A protein and the small-molecule ligand that binds it are described below.
Small molecule (SMILES): [H]/N=C(/N)c1cc2c(NC)ccc(OC(C)C)c2s1

Binding-site contacts:
Ligand atom C17 contacts residue ASN47 of chain 1.A at 3.8 Å.
Ligand atom N15 contacts residue LEU48 of chain 1.A at 3.3 Å.
Ligand atom N15 contacts residue GLU19 of chain 1.A at 2.8 Å (salt-bridge).
Ligand atom C05 contacts residue CYS43 of chain 1.A at 4.4 Å (hydrophobic).
Ligand atom N16 contacts residue GLU19 of chain 1.A at 2.9 Å (salt-bridge).
Ligand atom C10 contacts residue GLU44 of chain 1.A at 4.0 Å.
Ligand atom C08 contacts residue GLU44 of chain 1.A at 4.4 Å.
Ligand atom C13 contacts residue ASN47 of chain 1.A at 4.3 Å.
Ligand atom C11 contacts residue ASN47 of chain 1.A at 3.8 Å.
Ligand atom C14 contacts residue LEU48 of chain 1.A at 4.2 Å (hydrophobic).
Ligand atom C04 contacts residue ASN47 of chain 1.A at 3.6 Å.
Ligand atom O07 contacts residue GLU44 of chain 1.A at 3.7 Å.
Ligand atom S12 contacts residue ASN47 of chain 1.A at 4.4 Å.
Ligand atom S12 contacts residue GLU44 of chain 1.A at 3.9 Å.
Ligand atom C14 contacts residue GLU19 of chain 1.A at 3.5 Å.
Ligand atom C18 contacts residue ASN47 of chain 1.A at 3.5 Å.
Ligand atom C09 contacts residue GLU44 of chain 1.A at 4.4 Å.
Ligand atom C03 contacts residue ASN47 of chain 1.A at 3.5 Å.
Ligand atom N02 contacts residue ASN47 of chain 1.A at 3.4 Å (h-bond).
Ligand atom C01 contacts residue ASN47 of chain 1.A at 3.2 Å.
Ligand atom C10 contacts residue CYS43 of chain 1.A at 3.7 Å (hydrophobic).
Ligand atom C06 contacts residue GLU44 of chain 1.A at 4.3 Å.
Ligand atom N16 contacts residue VAL51 of chain 1.A at 3.9 Å.
Ligand atom C05 contacts residue ASN47 of chain 1.A at 3.7 Å.
Ligand atom C06 contacts residue ASN47 of chain 1.A at 4.1 Å.

Sequence of chain 1.A:
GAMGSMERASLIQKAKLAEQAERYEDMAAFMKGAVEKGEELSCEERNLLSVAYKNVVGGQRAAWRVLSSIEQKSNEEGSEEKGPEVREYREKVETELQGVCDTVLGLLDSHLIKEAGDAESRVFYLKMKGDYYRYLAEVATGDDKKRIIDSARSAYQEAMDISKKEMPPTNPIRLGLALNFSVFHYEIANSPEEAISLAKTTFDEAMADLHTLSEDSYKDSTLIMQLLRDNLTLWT